Binding-site contacts:
Ligand atom S3 contacts residue ILE246 of chain 1.D at 4.2 Å.
Ligand atom C11 contacts residue ILE246 of chain 1.D at 4.2 Å (hydrophobic).
Ligand atom C16 contacts residue MET267 of chain 1.D at 3.4 Å (hydrophobic).
Ligand atom C7 contacts residue PHE283 of chain 1.D at 3.6 Å (hydrophobic).
Ligand atom C7 contacts residue PHE250 of chain 1.D at 4.2 Å (hydrophobic).
Ligand atom C15 contacts residue GLN280 of chain 1.D at 3.0 Å.
Ligand atom C2 contacts residue PHE250 of chain 1.D at 4.3 Å (hydrophobic).
Ligand atom S3 contacts residue TYR78 of chain 1.D at 4.0 Å.
Ligand atom C12 contacts residue ILE246 of chain 1.D at 3.5 Å (hydrophobic).
Ligand atom CL13 contacts residue ILE246 of chain 1.D at 3.9 Å.
Ligand atom O8 contacts residue PHE283 of chain 1.D at 4.0 Å.
Ligand atom C12 contacts residue SER231 of chain 1.D at 3.7 Å.
Ligand atom C10 contacts residue PHE283 of chain 1.D at 3.9 Å (hydrophobic).
Ligand atom C6 contacts residue LEU229 of chain 1.D at 4.0 Å (hydrophobic).
Ligand atom C17 contacts residue MET267 of chain 1.D at 3.8 Å (hydrophobic).
Ligand atom C9 contacts residue PHE283 of chain 1.D at 3.8 Å (hydrophobic).
Ligand atom C16 contacts residue PHE250 of chain 1.D at 3.5 Å (hydrophobic).
Ligand atom C10 contacts residue ILE246 of chain 1.D at 3.6 Å (hydrophobic).
Ligand atom C17 contacts residue TYR247 of chain 1.D at 4.0 Å (hydrophobic).
Ligand atom C11 contacts residue PHE283 of chain 1.D at 4.0 Å (hydrophobic).
Ligand atom C14 contacts residue PHE250 of chain 1.D at 3.6 Å (hydrophobic).
Ligand atom C14 contacts residue PHE283 of chain 1.D at 3.6 Å (hydrophobic).
Ligand atom N1 contacts residue PHE250 of chain 1.D at 3.9 Å.
Ligand atom C17 contacts residue PHE283 of chain 1.D at 3.9 Å (hydrophobic).
Ligand atom C9 contacts residue GLN280 of chain 1.D at 4.2 Å.
Ligand atom C17 contacts residue PHE250 of chain 1.D at 3.8 Å (hydrophobic).
Ligand atom C6 contacts residue PHE283 of chain 1.D at 3.6 Å (hydrophobic).
Ligand atom N1 contacts residue HIS79 of chain 1.D at 3.2 Å.
Ligand atom CL13 contacts residue VAL232 of chain 1.D at 3.8 Å.
Ligand atom C17 contacts residue GLN280 of chain 1.D at 3.4 Å.
Ligand atom N4 contacts residue HIS79 of chain 1.D at 4.0 Å.
Ligand atom C15 contacts residue PHE283 of chain 1.D at 3.9 Å (hydrophobic).
Ligand atom S3 contacts residue HIS79 of chain 1.D at 4.2 Å.
Ligand atom O8 contacts residue LEU229 of chain 1.D at 3.8 Å.
Ligand atom C11 contacts residue LEU229 of chain 1.D at 3.6 Å (hydrophobic).
Ligand atom C12 contacts residue PHE283 of chain 1.D at 4.1 Å (hydrophobic).
Ligand atom C16 contacts residue PHE283 of chain 1.D at 3.7 Å (hydrophobic).
Ligand atom CL13 contacts residue GLN280 of chain 1.D at 3.3 Å.
Ligand atom S3 contacts residue PHE250 of chain 1.D at 4.0 Å.
Ligand atom N4 contacts residue PHE250 of chain 1.D at 4.1 Å.

Sequence of chain 1.D:
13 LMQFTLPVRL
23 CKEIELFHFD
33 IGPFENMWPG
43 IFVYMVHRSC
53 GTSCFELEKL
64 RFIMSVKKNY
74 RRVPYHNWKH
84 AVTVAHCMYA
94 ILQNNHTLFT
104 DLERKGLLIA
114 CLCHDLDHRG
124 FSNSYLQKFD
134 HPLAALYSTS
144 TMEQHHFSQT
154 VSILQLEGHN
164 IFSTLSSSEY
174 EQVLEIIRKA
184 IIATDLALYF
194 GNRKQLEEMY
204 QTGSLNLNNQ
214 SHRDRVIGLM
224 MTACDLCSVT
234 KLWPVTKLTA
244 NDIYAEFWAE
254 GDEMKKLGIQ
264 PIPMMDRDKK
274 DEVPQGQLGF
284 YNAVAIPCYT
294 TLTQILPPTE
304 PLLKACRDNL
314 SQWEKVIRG

This protein binds this small molecule.
Small molecule (SMILES): Clc1ccc(Oc2cnns2)c2ccccc12